Binding-site contacts:
Ligand atom O3 contacts residue GLN89 of chain 2.A at 3.1 Å (h-bond).
Ligand atom C6 contacts residue ALA103 of chain 1.A at 4.0 Å (hydrophobic).
Ligand atom C4 contacts residue ASN93 of chain 2.A at 4.1 Å.
Ligand atom C2 contacts residue ASP91 of chain 2.A at 3.5 Å.
Ligand atom O6 contacts residue ALA103 of chain 1.A at 4.2 Å.
Ligand atom C3 contacts residue PO41 of chain 2.I at 3.8 Å.
Ligand atom O4 contacts residue TYR97 of chain 2.A at 2.8 Å (h-bond).
Ligand atom O3 contacts residue ASP91 of chain 2.A at 4.0 Å.
Ligand atom C2 contacts residue PO41 of chain 2.I at 4.1 Å.
Ligand atom C3 contacts residue ASN83 of chain 1.A at 4.2 Å.
Ligand atom O4 contacts residue ALA100 of chain 1.A at 4.1 Å.
Ligand atom O2 contacts residue GLN89 of chain 2.A at 3.4 Å (h-bond).
Ligand atom O4 contacts residue ASN83 of chain 1.A at 3.2 Å.
Ligand atom C2 contacts residue GLN89 of chain 2.A at 4.3 Å.
Ligand atom C1 contacts residue ASN93 of chain 2.A at 3.9 Å.
Ligand atom C3 contacts residue GLN89 of chain 2.A at 4.0 Å.
Ligand atom O2 contacts residue ASN107 of chain 1.A at 3.8 Å.
Ligand atom O3 contacts residue TYR97 of chain 2.A at 3.4 Å (h-bond).
Ligand atom C6 contacts residue ASN83 of chain 1.A at 4.1 Å.
Ligand atom C3 contacts residue TYR97 of chain 2.A at 4.1 Å (hydrophobic).
Ligand atom C2 contacts residue ASN93 of chain 2.A at 4.0 Å.
Ligand atom O2 contacts residue ASN93 of chain 2.A at 3.1 Å (h-bond).
Ligand atom O3 contacts residue PO41 of chain 2.I at 3.0 Å (h-bond).
Ligand atom O6 contacts residue ASN83 of chain 1.A at 4.3 Å.
Ligand atom O2 contacts residue ASN83 of chain 1.A at 3.0 Å (h-bond).
Ligand atom C6 contacts residue ASN93 of chain 2.A at 4.0 Å.
Ligand atom C2 contacts residue ASN83 of chain 1.A at 3.9 Å.
Ligand atom C6 contacts residue ALA100 of chain 1.A at 4.2 Å (hydrophobic).
Ligand atom C1 contacts residue ASN107 of chain 1.A at 3.9 Å.
Ligand atom C4 contacts residue ASN83 of chain 1.A at 4.1 Å.
Ligand atom O3 contacts residue ASN83 of chain 1.A at 4.3 Å.
Ligand atom C4 contacts residue GLN89 of chain 2.A at 4.3 Å.
Ligand atom O2 contacts residue ASP91 of chain 2.A at 2.7 Å (salt-bridge).
Ligand atom C5 contacts residue ASN93 of chain 2.A at 3.9 Å.
Ligand atom O4 contacts residue ASN107 of chain 1.A at 3.4 Å (h-bond).
Ligand atom O4 contacts residue VAL95 of chain 2.A at 4.1 Å.
Ligand atom O5 contacts residue ASN93 of chain 2.A at 3.2 Å (h-bond).
Ligand atom C5 contacts residue ASN83 of chain 1.A at 3.6 Å.
Ligand atom C4 contacts residue TYR97 of chain 2.A at 3.7 Å (hydrophobic).
Ligand atom C4 contacts residue VAL95 of chain 2.A at 4.0 Å (hydrophobic).

Sequence of chain 1.A:
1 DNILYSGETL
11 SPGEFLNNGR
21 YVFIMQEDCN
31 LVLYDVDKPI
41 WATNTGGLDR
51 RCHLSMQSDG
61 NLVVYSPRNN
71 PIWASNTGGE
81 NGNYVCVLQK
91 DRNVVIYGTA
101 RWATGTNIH

A protein and the small-molecule ligand that binds it are described below.
Small molecule (SMILES): O=C1O[C@H](CO)[C@@H](O)[C@H](O[C@H]2O[C@H](CO)[C@@H](O)[C@H](O)[C@@H]2O)[C@@H]1O

Sequence of chain 2.A:
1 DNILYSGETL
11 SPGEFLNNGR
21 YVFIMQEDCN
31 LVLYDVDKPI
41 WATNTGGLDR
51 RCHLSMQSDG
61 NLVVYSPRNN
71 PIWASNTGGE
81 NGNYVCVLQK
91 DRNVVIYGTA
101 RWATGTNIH